Sequence of chain 3.B:
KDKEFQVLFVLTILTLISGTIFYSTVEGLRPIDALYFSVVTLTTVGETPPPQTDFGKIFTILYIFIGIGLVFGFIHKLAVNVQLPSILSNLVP

Binding-site contacts:
Ligand atom OXT contacts residue VAL9 of chain 3.B at 4.3 Å.
Ligand atom CA contacts residue GLU6 of chain 3.B at 4.4 Å.
Ligand atom OXT contacts residue LEU86 of chain 1.B at 4.4 Å.
Ligand atom N contacts residue GLU6 of chain 3.B at 3.6 Å.
Ligand atom C contacts residue LEU10 of chain 3.B at 4.5 Å (hydrophobic).
Ligand atom CA contacts residue LEU10 of chain 3.B at 4.4 Å (hydrophobic).
Ligand atom O contacts residue LEU90 of chain 1.B at 4.2 Å.
Ligand atom CA contacts residue LEU86 of chain 1.B at 4.1 Å (hydrophobic).
Ligand atom OXT contacts residue LEU10 of chain 3.B at 4.0 Å.
Ligand atom OXT contacts residue ILE89 of chain 1.B at 3.7 Å.
Ligand atom O contacts residue VAL9 of chain 3.B at 4.5 Å.
Ligand atom C contacts residue LEU86 of chain 1.B at 4.2 Å (hydrophobic).

A small-molecule ligand and the protein it binds are described below.
Small molecule (SMILES): NCC(=O)O

Sequence of chain 1.B:
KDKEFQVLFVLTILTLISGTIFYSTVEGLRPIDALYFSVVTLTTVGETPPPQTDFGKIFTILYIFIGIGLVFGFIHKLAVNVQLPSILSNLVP